Sequence of chain 1.A:
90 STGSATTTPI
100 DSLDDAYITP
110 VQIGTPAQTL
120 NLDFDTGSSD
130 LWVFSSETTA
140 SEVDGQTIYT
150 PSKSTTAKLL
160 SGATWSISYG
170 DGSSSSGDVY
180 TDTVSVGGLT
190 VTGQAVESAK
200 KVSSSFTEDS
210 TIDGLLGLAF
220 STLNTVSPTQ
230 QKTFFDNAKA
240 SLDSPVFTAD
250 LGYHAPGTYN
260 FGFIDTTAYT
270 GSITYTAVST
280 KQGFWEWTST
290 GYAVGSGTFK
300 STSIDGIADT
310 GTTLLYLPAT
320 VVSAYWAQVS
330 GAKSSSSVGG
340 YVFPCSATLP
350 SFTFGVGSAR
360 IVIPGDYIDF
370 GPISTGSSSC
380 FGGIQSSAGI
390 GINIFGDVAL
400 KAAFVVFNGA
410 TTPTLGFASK

Binding-site contacts:
Ligand atom C10 contacts residue THR413 of chain 1.A at 4.0 Å.
Ligand atom C9 contacts residue THR413 of chain 1.A at 3.9 Å.
Ligand atom O3 contacts residue TYR274 of chain 1.A at 3.8 Å.
Ligand atom C11 contacts residue THR413 of chain 1.A at 4.0 Å.
Ligand atom C6 contacts residue THR413 of chain 1.A at 4.0 Å.
Ligand atom C10 contacts residue ALA276 of chain 1.A at 4.0 Å (hydrophobic).
Ligand atom C11 contacts residue THR275 of chain 1.A at 4.0 Å.
Ligand atom C7 contacts residue THR413 of chain 1.A at 3.9 Å.
Ligand atom C11 contacts residue ALA276 of chain 1.A at 3.9 Å (hydrophobic).
Ligand atom C8 contacts residue THR413 of chain 1.A at 3.9 Å.
Ligand atom O2 contacts residue TYR274 of chain 1.A at 3.1 Å (h-bond).
Ligand atom C5 contacts residue THR275 of chain 1.A at 4.0 Å.
Ligand atom C4 contacts residue TYR274 of chain 1.A at 3.5 Å (hydrophobic).
Ligand atom C5 contacts residue TYR274 of chain 1.A at 3.4 Å (hydrophobic).
Ligand atom N contacts residue TYR274 of chain 1.A at 4.3 Å.

This protein binds this small molecule.
Small molecule (SMILES): C[C@@H](C(=O)O)N(C)C(=O)OCc1ccccc1